The small molecule below binds the protein below.
Small molecule (SMILES): CC(=O)N[C@H]1[C@H](O[C@H]2[C@H](O)[C@@H](NC(C)=O)CO[C@@H]2CO)O[C@H](CO)[C@@H](O)[C@@H]1O

Binding-site contacts:
Ligand atom O5 contacts residue ASN1131 of chain 1.A at 2.4 Å (h-bond).
Ligand atom C8 contacts residue ASN1131 of chain 1.A at 4.4 Å.
Ligand atom C7 contacts residue ASN1131 of chain 1.A at 3.2 Å.
Ligand atom C3 contacts residue ASN1131 of chain 1.A at 3.8 Å.
Ligand atom C1 contacts residue ASN1131 of chain 1.A at 1.4 Å.
Ligand atom C5 contacts residue ASN1131 of chain 1.A at 3.7 Å.
Ligand atom C2 contacts residue ASN1131 of chain 1.A at 2.4 Å.
Ligand atom N2 contacts residue ASN1131 of chain 1.A at 2.9 Å (h-bond).
Ligand atom O7 contacts residue ASN1131 of chain 1.A at 3.2 Å (h-bond).
Ligand atom C4 contacts residue ASN1131 of chain 1.A at 4.2 Å.

Sequence of chain 1.A:
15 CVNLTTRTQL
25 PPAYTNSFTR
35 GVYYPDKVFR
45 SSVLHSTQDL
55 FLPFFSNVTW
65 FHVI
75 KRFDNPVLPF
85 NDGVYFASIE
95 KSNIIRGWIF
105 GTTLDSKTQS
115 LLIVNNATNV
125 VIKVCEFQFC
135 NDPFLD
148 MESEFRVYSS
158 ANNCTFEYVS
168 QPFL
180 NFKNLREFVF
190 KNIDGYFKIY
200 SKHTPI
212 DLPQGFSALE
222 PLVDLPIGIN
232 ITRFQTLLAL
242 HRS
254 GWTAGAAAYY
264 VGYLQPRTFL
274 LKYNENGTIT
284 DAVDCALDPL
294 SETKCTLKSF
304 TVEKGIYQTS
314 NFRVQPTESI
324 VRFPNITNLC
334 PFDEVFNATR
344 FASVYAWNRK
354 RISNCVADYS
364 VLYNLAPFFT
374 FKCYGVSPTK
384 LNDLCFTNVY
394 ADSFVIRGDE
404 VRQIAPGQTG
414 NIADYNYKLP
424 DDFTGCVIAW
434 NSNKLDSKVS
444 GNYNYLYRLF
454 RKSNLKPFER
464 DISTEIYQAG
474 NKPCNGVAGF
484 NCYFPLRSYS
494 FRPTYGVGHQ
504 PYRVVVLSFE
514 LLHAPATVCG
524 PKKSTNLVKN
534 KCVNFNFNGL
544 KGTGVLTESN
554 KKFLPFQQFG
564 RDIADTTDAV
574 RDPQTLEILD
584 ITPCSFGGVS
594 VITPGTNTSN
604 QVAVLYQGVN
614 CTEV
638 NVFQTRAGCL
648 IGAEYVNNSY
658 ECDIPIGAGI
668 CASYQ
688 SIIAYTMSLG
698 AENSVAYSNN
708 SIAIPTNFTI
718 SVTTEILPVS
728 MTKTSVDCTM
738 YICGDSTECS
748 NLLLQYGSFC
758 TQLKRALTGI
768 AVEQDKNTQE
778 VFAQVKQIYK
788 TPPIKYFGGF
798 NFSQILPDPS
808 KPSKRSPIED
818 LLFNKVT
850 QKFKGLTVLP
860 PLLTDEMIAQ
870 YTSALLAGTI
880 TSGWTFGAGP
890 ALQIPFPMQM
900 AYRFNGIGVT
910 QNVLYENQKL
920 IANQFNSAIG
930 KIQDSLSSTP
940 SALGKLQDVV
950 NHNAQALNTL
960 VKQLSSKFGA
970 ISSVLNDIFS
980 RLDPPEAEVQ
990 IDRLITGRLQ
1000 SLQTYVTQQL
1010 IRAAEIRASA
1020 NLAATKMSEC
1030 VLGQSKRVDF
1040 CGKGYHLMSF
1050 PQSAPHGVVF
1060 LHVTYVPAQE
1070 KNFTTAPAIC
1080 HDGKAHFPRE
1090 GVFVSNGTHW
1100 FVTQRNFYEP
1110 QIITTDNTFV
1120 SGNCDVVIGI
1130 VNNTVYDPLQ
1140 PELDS